This protein binds this small molecule.
Small molecule (SMILES): CC(=O)N[C@@H]1[C@@H](O)[C@H](O)[C@@H](CO)O[C@H]1O

Sequence of chain 1.B:
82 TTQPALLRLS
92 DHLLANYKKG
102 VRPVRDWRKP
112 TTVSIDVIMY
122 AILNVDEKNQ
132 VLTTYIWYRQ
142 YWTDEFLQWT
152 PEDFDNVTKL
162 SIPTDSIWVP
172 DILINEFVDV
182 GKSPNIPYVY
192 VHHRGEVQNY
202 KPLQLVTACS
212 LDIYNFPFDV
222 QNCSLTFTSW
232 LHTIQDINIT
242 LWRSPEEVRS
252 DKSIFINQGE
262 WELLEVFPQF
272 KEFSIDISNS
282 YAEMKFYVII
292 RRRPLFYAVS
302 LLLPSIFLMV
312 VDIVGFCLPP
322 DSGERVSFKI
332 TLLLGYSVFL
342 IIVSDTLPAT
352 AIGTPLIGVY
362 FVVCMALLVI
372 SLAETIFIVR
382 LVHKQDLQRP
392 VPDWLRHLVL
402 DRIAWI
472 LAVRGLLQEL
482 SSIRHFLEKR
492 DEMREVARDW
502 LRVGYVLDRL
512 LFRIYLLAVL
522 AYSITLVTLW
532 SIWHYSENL

Binding-site contacts:
Ligand atom O5 contacts residue PHE271 of chain 1.B at 3.8 Å.
Ligand atom C5 contacts residue ASN239 of chain 1.B at 3.7 Å.
Ligand atom C2 contacts residue ASN239 of chain 1.B at 2.4 Å.
Ligand atom O6 contacts residue THR241 of chain 1.B at 3.7 Å.
Ligand atom O5 contacts residue ASN239 of chain 1.B at 2.4 Å (h-bond).
Ligand atom C7 contacts residue ILE235 of chain 1.B at 3.9 Å (hydrophobic).
Ligand atom C6 contacts residue ASN239 of chain 1.B at 4.3 Å.
Ligand atom O6 contacts residue ASN239 of chain 1.B at 3.6 Å.
Ligand atom C5 contacts residue PHE271 of chain 1.B at 3.7 Å (hydrophobic).
Ligand atom C4 contacts residue ASN239 of chain 1.B at 4.2 Å.
Ligand atom C8 contacts residue GLN236 of chain 1.B at 4.2 Å.
Ligand atom C7 contacts residue ASN239 of chain 1.B at 3.5 Å.
Ligand atom C8 contacts residue ILE235 of chain 1.B at 4.1 Å (hydrophobic).
Ligand atom C1 contacts residue ASN239 of chain 1.B at 1.4 Å.
Ligand atom O5 contacts residue ILE240 of chain 1.B at 4.3 Å.
Ligand atom O7 contacts residue ASN239 of chain 1.B at 3.9 Å.
Ligand atom N2 contacts residue ASN239 of chain 1.B at 2.9 Å (h-bond).
Ligand atom C3 contacts residue ASN239 of chain 1.B at 3.8 Å.
Ligand atom C6 contacts residue PHE271 of chain 1.B at 3.9 Å (hydrophobic).
Ligand atom O6 contacts residue ILE240 of chain 1.B at 3.9 Å.
Ligand atom O7 contacts residue ILE235 of chain 1.B at 3.2 Å.
Ligand atom C1 contacts residue PHE271 of chain 1.B at 4.3 Å (hydrophobic).
Ligand atom O7 contacts residue GLU273 of chain 1.B at 4.3 Å.